A protein and the small-molecule ligand that binds it are described below.
Small molecule (SMILES): CC(=O)N[C@@H]1[C@@H](O)[C@H](O)[C@@H](CO)O[C@H]1O

Sequence of chain 1.A:
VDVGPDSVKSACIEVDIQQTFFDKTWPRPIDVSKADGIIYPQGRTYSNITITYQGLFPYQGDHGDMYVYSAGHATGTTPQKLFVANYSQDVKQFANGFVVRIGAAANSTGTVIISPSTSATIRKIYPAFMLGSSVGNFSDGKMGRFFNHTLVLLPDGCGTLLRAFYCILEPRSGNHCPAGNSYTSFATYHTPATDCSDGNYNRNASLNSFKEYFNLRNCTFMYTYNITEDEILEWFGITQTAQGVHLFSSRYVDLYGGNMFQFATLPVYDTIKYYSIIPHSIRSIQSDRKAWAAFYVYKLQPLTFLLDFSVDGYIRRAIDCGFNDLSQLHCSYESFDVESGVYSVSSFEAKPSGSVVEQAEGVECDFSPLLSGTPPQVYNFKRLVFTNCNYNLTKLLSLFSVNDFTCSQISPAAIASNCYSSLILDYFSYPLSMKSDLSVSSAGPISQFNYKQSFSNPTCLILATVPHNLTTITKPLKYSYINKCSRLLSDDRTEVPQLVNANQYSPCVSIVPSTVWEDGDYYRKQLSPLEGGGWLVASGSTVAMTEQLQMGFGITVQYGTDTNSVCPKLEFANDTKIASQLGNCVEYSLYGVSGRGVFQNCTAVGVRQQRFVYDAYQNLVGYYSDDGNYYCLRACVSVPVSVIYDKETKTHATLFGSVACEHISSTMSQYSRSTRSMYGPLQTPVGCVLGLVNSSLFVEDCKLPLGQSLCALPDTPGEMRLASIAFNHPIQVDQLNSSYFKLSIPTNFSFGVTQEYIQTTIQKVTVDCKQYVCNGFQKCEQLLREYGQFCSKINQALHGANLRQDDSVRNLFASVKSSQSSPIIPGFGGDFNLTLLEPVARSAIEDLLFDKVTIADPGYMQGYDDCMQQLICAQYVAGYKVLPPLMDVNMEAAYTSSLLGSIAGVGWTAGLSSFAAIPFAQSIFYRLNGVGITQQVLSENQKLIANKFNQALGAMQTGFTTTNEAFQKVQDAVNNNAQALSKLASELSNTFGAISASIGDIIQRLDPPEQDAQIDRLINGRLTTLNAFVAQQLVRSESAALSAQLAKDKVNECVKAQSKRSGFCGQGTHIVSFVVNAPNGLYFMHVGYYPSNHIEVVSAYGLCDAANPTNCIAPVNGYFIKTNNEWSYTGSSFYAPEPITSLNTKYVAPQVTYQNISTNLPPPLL

Binding-site contacts:
Ligand atom C3 contacts residue ASN873 of chain 1.A at 3.8 Å.
Ligand atom C5 contacts residue THR875 of chain 1.A at 3.3 Å.
Ligand atom C1 contacts residue THR875 of chain 1.A at 3.4 Å.
Ligand atom C2 contacts residue ASN873 of chain 1.A at 2.5 Å.
Ligand atom O5 contacts residue ASN873 of chain 1.A at 2.4 Å (h-bond).
Ligand atom C6 contacts residue THR875 of chain 1.A at 3.8 Å.
Ligand atom C1 contacts residue ASN873 of chain 1.A at 1.4 Å.
Ligand atom O5 contacts residue THR875 of chain 1.A at 3.1 Å (h-bond).
Ligand atom O7 contacts residue ASN873 of chain 1.A at 3.3 Å (h-bond).
Ligand atom C4 contacts residue ASN873 of chain 1.A at 4.2 Å.
Ligand atom C7 contacts residue ASN873 of chain 1.A at 3.3 Å.
Ligand atom N2 contacts residue ASN873 of chain 1.A at 2.9 Å (h-bond).
Ligand atom C8 contacts residue ASN873 of chain 1.A at 3.7 Å.
Ligand atom C5 contacts residue ASN873 of chain 1.A at 3.7 Å.